Sequence of chain 1.E:
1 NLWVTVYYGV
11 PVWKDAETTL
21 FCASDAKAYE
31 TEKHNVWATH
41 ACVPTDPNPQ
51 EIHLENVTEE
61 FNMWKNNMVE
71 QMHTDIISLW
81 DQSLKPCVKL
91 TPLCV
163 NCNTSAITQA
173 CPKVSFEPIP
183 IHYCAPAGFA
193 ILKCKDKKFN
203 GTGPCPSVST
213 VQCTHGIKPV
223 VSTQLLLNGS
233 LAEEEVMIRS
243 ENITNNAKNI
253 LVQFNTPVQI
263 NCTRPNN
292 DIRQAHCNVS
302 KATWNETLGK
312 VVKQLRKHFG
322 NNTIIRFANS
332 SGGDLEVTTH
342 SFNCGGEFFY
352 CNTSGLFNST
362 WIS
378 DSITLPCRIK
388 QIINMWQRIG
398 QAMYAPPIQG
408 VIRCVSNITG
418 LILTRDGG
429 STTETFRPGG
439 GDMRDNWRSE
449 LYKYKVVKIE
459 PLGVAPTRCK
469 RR

Binding-site contacts:
Ligand atom C4 contacts residue ASN306 of chain 1.E at 4.2 Å.
Ligand atom C3 contacts residue ASN306 of chain 1.E at 3.7 Å.
Ligand atom C1 contacts residue ASN306 of chain 1.E at 1.4 Å.
Ligand atom C7 contacts residue ASN306 of chain 1.E at 3.0 Å.
Ligand atom C2 contacts residue ASN306 of chain 1.E at 2.4 Å.
Ligand atom N2 contacts residue ASN306 of chain 1.E at 2.8 Å (h-bond).
Ligand atom O6 contacts residue THR361 of chain 1.E at 4.2 Å.
Ligand atom C6 contacts residue ASN306 of chain 1.E at 4.3 Å.
Ligand atom C5 contacts residue ASN306 of chain 1.E at 3.6 Å.
Ligand atom C6 contacts residue TRP362 of chain 1.E at 4.3 Å (hydrophobic).
Ligand atom O5 contacts residue ASN306 of chain 1.E at 2.4 Å (h-bond).
Ligand atom O7 contacts residue ASN306 of chain 1.E at 2.8 Å (h-bond).
Ligand atom C8 contacts residue ASN306 of chain 1.E at 4.2 Å.

A small-molecule ligand and the protein it binds are described below.
Small molecule (SMILES): CC(=O)N[C@H]1[C@H](O[C@H]2[C@H](O)[C@@H](NC(C)=O)CO[C@@H]2CO)O[C@H](CO)[C@@H](O)[C@@H]1O